A protein and the small-molecule ligand that binds it are described below.
Small molecule (SMILES): CC(=O)N[C@@H]1[C@@H](O)[C@H](O)[C@@H](CO)O[C@H]1O

Sequence of chain 1.A:
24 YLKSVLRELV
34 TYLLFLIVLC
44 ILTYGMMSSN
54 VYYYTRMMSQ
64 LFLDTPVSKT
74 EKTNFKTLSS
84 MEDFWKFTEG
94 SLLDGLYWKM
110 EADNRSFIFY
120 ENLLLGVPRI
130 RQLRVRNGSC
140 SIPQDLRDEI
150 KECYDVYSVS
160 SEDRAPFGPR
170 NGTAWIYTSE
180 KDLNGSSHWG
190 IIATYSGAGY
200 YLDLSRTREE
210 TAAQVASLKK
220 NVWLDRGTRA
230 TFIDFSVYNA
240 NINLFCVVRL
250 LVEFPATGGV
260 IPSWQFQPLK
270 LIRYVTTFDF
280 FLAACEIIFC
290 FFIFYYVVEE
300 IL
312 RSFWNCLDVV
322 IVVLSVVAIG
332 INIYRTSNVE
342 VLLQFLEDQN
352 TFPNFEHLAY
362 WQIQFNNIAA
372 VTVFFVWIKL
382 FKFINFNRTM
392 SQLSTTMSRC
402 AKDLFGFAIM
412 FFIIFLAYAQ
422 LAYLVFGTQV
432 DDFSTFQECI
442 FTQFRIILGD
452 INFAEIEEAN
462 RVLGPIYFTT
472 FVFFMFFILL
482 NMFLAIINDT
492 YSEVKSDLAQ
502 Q

Binding-site contacts:
Ligand atom C5 contacts residue ASN170 of chain 1.A at 3.6 Å.
Ligand atom C8 contacts residue ASN170 of chain 1.A at 3.4 Å.
Ligand atom N2 contacts residue ASN170 of chain 1.A at 3.0 Å.
Ligand atom O5 contacts residue PRO168 of chain 1.A at 4.1 Å.
Ligand atom C3 contacts residue ASN170 of chain 1.A at 3.8 Å.
Ligand atom C1 contacts residue ASN170 of chain 1.A at 1.4 Å.
Ligand atom C2 contacts residue ASN170 of chain 1.A at 2.5 Å.
Ligand atom O5 contacts residue ASN170 of chain 1.A at 2.2 Å (h-bond).
Ligand atom O4 contacts residue ASN220 of chain 1.A at 4.4 Å.
Ligand atom C4 contacts residue ASN170 of chain 1.A at 4.2 Å.
Ligand atom C7 contacts residue ASN170 of chain 1.A at 3.7 Å.
Ligand atom C1 contacts residue PRO168 of chain 1.A at 4.0 Å (hydrophobic).